Sequence of chain 42.F:
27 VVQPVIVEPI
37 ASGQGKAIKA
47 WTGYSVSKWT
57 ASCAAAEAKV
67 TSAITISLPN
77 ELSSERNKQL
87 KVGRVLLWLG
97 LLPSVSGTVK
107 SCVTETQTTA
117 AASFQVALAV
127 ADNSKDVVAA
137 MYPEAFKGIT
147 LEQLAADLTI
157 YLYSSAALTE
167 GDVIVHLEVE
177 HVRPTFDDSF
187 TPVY

This small molecule binds to this protein.
Small molecule (SMILES): Nc1ncnc2c1ncn2[C@@H]1O[C@H]([C@@H]2O[C@@H]3[C@H](O[P](=O)(O)O2)[C@@H](CO[P](=O)(O)O[C@H]2[C@@H](O)[C@H](n4cnc5c(N)ncnc54)O[C@@H]2COP(=O)=O)O[C@H]3n2ccc(=O)[nH]c2=O)[C@@H](O[P](=O)(O)OC[C@H]2O[C@@H](n3ccc(=O)[nH]c3=O)[C@H](O)[C@@H]2O)[C@H]1O

Binding-site contacts:
Ligand atom N9 contacts residue LYS143 of chain 42.F at 3.2 Å (salt-bridge).
Ligand atom N7 contacts residue TRP47 of chain 42.F at 3.6 Å.
Ligand atom C1' contacts residue GLU140 of chain 42.F at 2.7 Å.
Ligand atom N7 contacts residue LYS143 of chain 42.F at 3.8 Å.
Ligand atom O4' contacts residue TRP47 of chain 42.F at 3.4 Å.
Ligand atom N1 contacts residue TRP47 of chain 42.F at 3.7 Å.
Ligand atom C2' contacts residue GLU140 of chain 42.F at 3.0 Å.
Ligand atom N3 contacts residue TRP47 of chain 42.F at 3.4 Å.
Ligand atom C5 contacts residue TRP47 of chain 42.F at 3.8 Å (hydrophobic).
Ligand atom C3' contacts residue GLU140 of chain 42.F at 3.8 Å.
Ligand atom N9 contacts residue GLU140 of chain 42.F at 4.1 Å.
Ligand atom C6 contacts residue TRP47 of chain 42.F at 3.7 Å (hydrophobic).
Ligand atom N6 contacts residue TRP47 of chain 42.F at 4.2 Å.
Ligand atom C1' contacts residue TRP47 of chain 42.F at 3.7 Å (hydrophobic).
Ligand atom O2' contacts residue LYS143 of chain 42.F at 3.8 Å.
Ligand atom C8 contacts residue TRP47 of chain 42.F at 3.6 Å (hydrophobic).
Ligand atom C5' contacts residue ARG90 of chain 42.F at 4.3 Å.
Ligand atom C8 contacts residue LYS143 of chain 42.F at 2.7 Å.
Ligand atom C4 contacts residue TRP47 of chain 42.F at 3.3 Å (hydrophobic).
Ligand atom C1' contacts residue LYS143 of chain 42.F at 3.2 Å.
Ligand atom O4' contacts residue LYS143 of chain 42.F at 4.2 Å.
Ligand atom C2 contacts residue TRP47 of chain 42.F at 3.4 Å (hydrophobic).
Ligand atom C2' contacts residue LYS143 of chain 42.F at 3.7 Å.
Ligand atom N9 contacts residue TRP47 of chain 42.F at 3.3 Å.
Ligand atom C4' contacts residue GLU140 of chain 42.F at 3.4 Å.
Ligand atom O3' contacts residue GLU140 of chain 42.F at 4.4 Å.
Ligand atom O4' contacts residue GLU140 of chain 42.F at 3.0 Å (salt-bridge).
Ligand atom O2' contacts residue GLU140 of chain 42.F at 2.3 Å (salt-bridge).
Ligand atom O4' contacts residue LYS143 of chain 42.F at 4.4 Å.